Sequence of chain 1.A:
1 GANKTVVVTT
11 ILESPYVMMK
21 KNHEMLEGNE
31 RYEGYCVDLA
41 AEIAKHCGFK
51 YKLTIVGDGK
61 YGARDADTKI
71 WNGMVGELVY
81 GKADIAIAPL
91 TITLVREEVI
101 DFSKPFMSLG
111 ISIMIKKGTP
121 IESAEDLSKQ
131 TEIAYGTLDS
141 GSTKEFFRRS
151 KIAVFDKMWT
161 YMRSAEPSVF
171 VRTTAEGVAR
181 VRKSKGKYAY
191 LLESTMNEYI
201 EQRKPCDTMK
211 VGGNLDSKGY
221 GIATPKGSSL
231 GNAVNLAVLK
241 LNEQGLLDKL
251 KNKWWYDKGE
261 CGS

A protein and the small-molecule ligand that binds it are described below.
Small molecule (SMILES): CN1CNS(=O)(=O)c2ccc(CCc3ccc4c(c3)N(C)CNS4(=O)=O)cc21

Binding-site contacts:
Ligand atom C2 contacts residue GLY219 of chain 1.A at 3.5 Å.
Ligand atom C3 contacts residue PRO105 of chain 1.A at 3.6 Å (hydrophobic).
Ligand atom C10 contacts residue SER108 of chain 1.B at 3.1 Å.
Ligand atom C13 contacts residue SER108 of chain 1.A at 3.6 Å.
Ligand atom C17 contacts residue PRO105 of chain 1.A at 3.1 Å (hydrophobic).
Ligand atom C9 contacts residue SER108 of chain 1.A at 3.2 Å.
Ligand atom N1 contacts residue SER217 of chain 1.A at 3.7 Å.
Ligand atom N3 contacts residue PRO105 of chain 1.A at 3.3 Å (h-bond).
Ligand atom C11 contacts residue LYS218 of chain 1.B at 3.7 Å.
Ligand atom N1 contacts residue PRO105 of chain 1.B at 3.3 Å (h-bond).
Ligand atom C16 contacts residue LYS218 of chain 1.B at 3.4 Å.
Ligand atom C10 contacts residue LYS218 of chain 1.B at 3.7 Å.
Ligand atom C6 contacts residue SER108 of chain 1.B at 3.7 Å.
Ligand atom C3 contacts residue LYS218 of chain 1.A at 3.4 Å.
Ligand atom C16 contacts residue PRO105 of chain 1.B at 3.6 Å (hydrophobic).
Ligand atom C11 contacts residue PRO105 of chain 1.A at 3.7 Å (hydrophobic).
Ligand atom C15 contacts residue PRO105 of chain 1.B at 3.5 Å (hydrophobic).
Ligand atom O1 contacts residue LYS218 of chain 1.A at 3.5 Å.
Ligand atom C2 contacts residue PRO105 of chain 1.A at 3.5 Å (hydrophobic).
Ligand atom O2 contacts residue PRO105 of chain 1.B at 3.5 Å.
Ligand atom N4 contacts residue PRO105 of chain 1.A at 2.8 Å (h-bond).
Ligand atom O3 contacts residue LYS104 of chain 1.A at 3.4 Å.
Ligand atom C9 contacts residue SER108 of chain 1.B at 3.5 Å.
Ligand atom C15 contacts residue LYS218 of chain 1.B at 3.3 Å.
Ligand atom C4 contacts residue PRO105 of chain 1.B at 3.7 Å (hydrophobic).
Ligand atom C4 contacts residue LYS218 of chain 1.A at 3.7 Å.
Ligand atom C8 contacts residue ASN242 of chain 1.B at 3.4 Å.
Ligand atom N2 contacts residue PRO105 of chain 1.B at 2.8 Å (h-bond).
Ligand atom C17 contacts residue ASN242 of chain 1.A at 3.4 Å.
Ligand atom C3 contacts residue GLY219 of chain 1.A at 3.3 Å.
Ligand atom C2 contacts residue LYS218 of chain 1.A at 3.3 Å.
Ligand atom O2 contacts residue LYS104 of chain 1.B at 3.4 Å.
Ligand atom C10 contacts residue SER108 of chain 1.A at 3.6 Å.
Ligand atom C16 contacts residue GLY219 of chain 1.B at 3.3 Å.
Ligand atom O3 contacts residue PRO105 of chain 1.A at 3.5 Å.
Ligand atom C1 contacts residue LYS218 of chain 1.A at 3.4 Å.
Ligand atom C14 contacts residue LYS218 of chain 1.B at 3.4 Å.
Ligand atom C15 contacts residue GLY219 of chain 1.B at 3.5 Å.
Ligand atom C8 contacts residue PRO105 of chain 1.B at 3.0 Å (hydrophobic).
Ligand atom O4 contacts residue LYS218 of chain 1.B at 3.6 Å.

Sequence of chain 1.B:
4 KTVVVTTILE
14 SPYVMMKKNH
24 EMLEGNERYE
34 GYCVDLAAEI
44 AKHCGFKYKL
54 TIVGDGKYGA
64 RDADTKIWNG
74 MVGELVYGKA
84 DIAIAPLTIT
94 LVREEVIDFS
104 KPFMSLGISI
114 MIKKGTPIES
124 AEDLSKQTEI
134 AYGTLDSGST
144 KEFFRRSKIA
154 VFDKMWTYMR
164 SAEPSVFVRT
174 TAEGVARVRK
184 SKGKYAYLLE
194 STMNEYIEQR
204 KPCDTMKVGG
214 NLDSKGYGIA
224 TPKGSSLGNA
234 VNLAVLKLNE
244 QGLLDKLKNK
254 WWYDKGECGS